Binding-site contacts:
Ligand atom N11 contacts residue ALA57 of chain 1.A at 3.2 Å.
Ligand atom O15 contacts residue LEU114 of chain 1.A at 3.6 Å.
Ligand atom C30 contacts residue TYR41 of chain 1.A at 3.6 Å (hydrophobic).
Ligand atom CL26 contacts residue VAL44 of chain 1.A at 3.7 Å.
Ligand atom F27 contacts residue LEU110 of chain 1.A at 3.6 Å.
Ligand atom CL8 contacts residue ALA57 of chain 1.A at 3.7 Å.
Ligand atom CL7 contacts residue ALA163 of chain 1.A at 3.6 Å.
Ligand atom CL8 contacts residue VAL44 of chain 1.A at 3.5 Å.
Ligand atom C1 contacts residue VAL36 of chain 1.A at 3.6 Å (hydrophobic).
Ligand atom O15 contacts residue GLY116 of chain 1.A at 3.1 Å (h-bond).
Ligand atom O15 contacts residue THR113 of chain 1.A at 3.8 Å.
Ligand atom CL26 contacts residue LYS59 of chain 1.A at 3.5 Å.
Ligand atom C24 contacts residue THR112 of chain 1.A at 3.6 Å.
Ligand atom C24 contacts residue LYS59 of chain 1.A at 3.6 Å.
Ligand atom N11 contacts residue THR113 of chain 1.A at 3.1 Å (h-bond).
Ligand atom C36 contacts residue TYR41 of chain 1.A at 3.8 Å (hydrophobic).
Ligand atom C6 contacts residue GLY116 of chain 1.A at 3.5 Å.
Ligand atom C35 contacts residue ASN161 of chain 1.A at 3.5 Å.
Ligand atom C19 contacts residue LEU173 of chain 1.A at 3.8 Å (hydrophobic).
Ligand atom C33 contacts residue VAL44 of chain 1.A at 3.6 Å (hydrophobic).
Ligand atom N11 contacts residue THR112 of chain 1.A at 3.7 Å.
Ligand atom C29 contacts residue LEU173 of chain 1.A at 3.7 Å (hydrophobic).
Ligand atom CL8 contacts residue VAL36 of chain 1.A at 3.6 Å.
Ligand atom C23 contacts residue THR112 of chain 1.A at 3.7 Å.
Ligand atom C12 contacts residue ALA57 of chain 1.A at 3.6 Å (hydrophobic).
Ligand atom CL7 contacts residue ALA117 of chain 1.A at 3.4 Å.
Ligand atom C30 contacts residue SER160 of chain 1.A at 3.4 Å.
Ligand atom C5 contacts residue ALA117 of chain 1.A at 3.5 Å (hydrophobic).
Ligand atom C5 contacts residue GLY116 of chain 1.A at 3.6 Å.
Ligand atom F27 contacts residue THR112 of chain 1.A at 3.6 Å.
Ligand atom C12 contacts residue THR112 of chain 1.A at 3.2 Å.
Ligand atom C32 contacts residue ALA40 of chain 1.A at 3.7 Å (hydrophobic).
Ligand atom C29 contacts residue SER160 of chain 1.A at 3.6 Å.
Ligand atom O15 contacts residue MET115 of chain 1.A at 2.7 Å (h-bond).
Ligand atom CL26 contacts residue ALA57 of chain 1.A at 3.6 Å.
Ligand atom C10 contacts residue MET115 of chain 1.A at 3.7 Å (hydrophobic).
Ligand atom CL26 contacts residue VAL58 of chain 1.A at 3.7 Å.
Ligand atom C25 contacts residue LYS59 of chain 1.A at 3.8 Å.
Ligand atom CL7 contacts residue LEU173 of chain 1.A at 3.6 Å.
Ligand atom C25 contacts residue THR112 of chain 1.A at 3.6 Å.

Sequence of chain 1.A:
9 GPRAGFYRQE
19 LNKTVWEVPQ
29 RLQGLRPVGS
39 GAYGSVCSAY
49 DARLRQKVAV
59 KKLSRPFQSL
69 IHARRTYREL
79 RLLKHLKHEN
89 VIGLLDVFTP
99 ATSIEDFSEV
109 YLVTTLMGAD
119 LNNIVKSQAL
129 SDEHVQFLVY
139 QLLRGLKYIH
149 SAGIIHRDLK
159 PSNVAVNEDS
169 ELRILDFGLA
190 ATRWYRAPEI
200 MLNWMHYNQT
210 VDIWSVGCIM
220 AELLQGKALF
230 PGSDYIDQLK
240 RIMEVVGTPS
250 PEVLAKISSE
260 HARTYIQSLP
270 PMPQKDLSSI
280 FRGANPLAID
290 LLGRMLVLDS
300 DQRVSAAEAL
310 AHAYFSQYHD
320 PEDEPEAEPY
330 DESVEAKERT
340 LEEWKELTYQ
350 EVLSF

The protein below binds the small molecule below.
Small molecule (SMILES): CC(C)N1CCC(c2cc(-c3ccc(F)cc3Cl)c3c(c2)N(c2c(Cl)cccc2Cl)C(=O)NC3)CC1